This small molecule binds to this protein.
Small molecule (SMILES): O=C(Nc1cnccc1-c1ccccc1)c1ccnc(NC(=O)C2CC2)c1

Sequence of chain 1.A:
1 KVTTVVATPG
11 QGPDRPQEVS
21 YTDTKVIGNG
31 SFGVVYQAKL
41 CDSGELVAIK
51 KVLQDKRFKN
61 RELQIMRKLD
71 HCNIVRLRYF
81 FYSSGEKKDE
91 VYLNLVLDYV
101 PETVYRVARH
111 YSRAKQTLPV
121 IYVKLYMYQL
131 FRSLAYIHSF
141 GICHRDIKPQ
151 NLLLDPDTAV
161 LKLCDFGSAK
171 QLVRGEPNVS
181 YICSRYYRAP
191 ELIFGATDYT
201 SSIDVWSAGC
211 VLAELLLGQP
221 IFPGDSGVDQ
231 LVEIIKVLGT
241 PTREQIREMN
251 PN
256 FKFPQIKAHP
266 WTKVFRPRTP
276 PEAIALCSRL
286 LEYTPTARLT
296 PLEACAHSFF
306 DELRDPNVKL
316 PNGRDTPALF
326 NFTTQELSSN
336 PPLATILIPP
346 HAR

Binding-site contacts:
Ligand atom C12 contacts residue TYR99 of chain 1.A at 4.1 Å (hydrophobic).
Ligand atom C5 contacts residue ASP98 of chain 1.A at 3.2 Å.
Ligand atom C2 contacts residue LEU153 of chain 1.A at 4.0 Å (hydrophobic).
Ligand atom C19 contacts residue LYS50 of chain 1.A at 4.1 Å.
Ligand atom C3 contacts residue LEU153 of chain 1.A at 3.9 Å (hydrophobic).
Ligand atom C12 contacts residue VAL100 of chain 1.A at 3.2 Å (hydrophobic).
Ligand atom N4 contacts residue VAL100 of chain 1.A at 3.2 Å (h-bond).
Ligand atom N4 contacts residue LEU153 of chain 1.A at 3.5 Å.
Ligand atom C5 contacts residue VAL100 of chain 1.A at 3.8 Å (hydrophobic).
Ligand atom N4 contacts residue TYR99 of chain 1.A at 4.0 Å.
Ligand atom N18 contacts residue LYS50 of chain 1.A at 3.2 Å (salt-bridge).
Ligand atom C19 contacts residue ASP165 of chain 1.A at 3.3 Å.
Ligand atom N4 contacts residue ASP98 of chain 1.A at 4.0 Å.
Ligand atom C3 contacts residue VAL100 of chain 1.A at 3.7 Å (hydrophobic).
Ligand atom C20 contacts residue PHE32 of chain 1.A at 4.0 Å (hydrophobic).
Ligand atom C6 contacts residue LEU97 of chain 1.A at 3.9 Å (hydrophobic).
Ligand atom C6 contacts residue ALA48 of chain 1.A at 3.8 Å (hydrophobic).
Ligand atom C15 contacts residue ARG106 of chain 1.A at 3.9 Å.
Ligand atom C5 contacts residue ALA48 of chain 1.A at 3.7 Å (hydrophobic).
Ligand atom C5 contacts residue LEU153 of chain 1.A at 3.4 Å (hydrophobic).
Ligand atom C15 contacts residue THR103 of chain 1.A at 4.1 Å.
Ligand atom C23 contacts residue GLN150 of chain 1.A at 3.8 Å.
Ligand atom C17 contacts residue ASP165 of chain 1.A at 4.0 Å.
Ligand atom C17 contacts residue LYS50 of chain 1.A at 3.6 Å.
Ligand atom N8 contacts residue VAL100 of chain 1.A at 2.8 Å (h-bond).
Ligand atom O10 contacts residue CYS164 of chain 1.A at 4.0 Å.
Ligand atom C1 contacts residue LEU153 of chain 1.A at 4.0 Å (hydrophobic).
Ligand atom N18 contacts residue ASP165 of chain 1.A at 3.3 Å (salt-bridge).
Ligand atom C12 contacts residue PRO101 of chain 1.A at 3.9 Å (hydrophobic).
Ligand atom C26 contacts residue ILE27 of chain 1.A at 3.9 Å (hydrophobic).
Ligand atom C14 contacts residue PRO101 of chain 1.A at 3.7 Å (hydrophobic).
Ligand atom C15 contacts residue PRO101 of chain 1.A at 4.0 Å (hydrophobic).
Ligand atom C11 contacts residue VAL100 of chain 1.A at 3.5 Å (hydrophobic).
Ligand atom C24 contacts residue GLN150 of chain 1.A at 3.6 Å.
Ligand atom C14 contacts residue TYR99 of chain 1.A at 3.2 Å (hydrophobic).
Ligand atom O10 contacts residue LEU97 of chain 1.A at 3.3 Å.
Ligand atom O13 contacts residue ILE27 of chain 1.A at 4.1 Å.
Ligand atom C6 contacts residue LEU153 of chain 1.A at 3.6 Å (hydrophobic).
Ligand atom N8 contacts residue TYR99 of chain 1.A at 3.9 Å.
Ligand atom C19 contacts residue PHE32 of chain 1.A at 4.0 Å (hydrophobic).